Binding-site contacts:
Ligand atom C2 contacts residue PHE96 of chain 1.A at 4.1 Å (hydrophobic).
Ligand atom C4 contacts residue PHE96 of chain 1.A at 4.0 Å (hydrophobic).
Ligand atom O17 contacts residue GLY212 of chain 1.A at 4.1 Å.
Ligand atom C6 contacts residue MET80 of chain 1.A at 3.9 Å (hydrophobic).
Ligand atom C7 contacts residue LEU120 of chain 1.A at 4.1 Å (hydrophobic).
Ligand atom O17 contacts residue LEU216 of chain 1.A at 3.5 Å.
Ligand atom C4 contacts residue LEU79 of chain 1.A at 3.9 Å (hydrophobic).
Ligand atom C1 contacts residue PHE96 of chain 1.A at 4.1 Å (hydrophobic).
Ligand atom C3 contacts residue LEU79 of chain 1.A at 4.2 Å (hydrophobic).
Ligand atom C18 contacts residue MET76 of chain 1.A at 3.5 Å (hydrophobic).
Ligand atom C6 contacts residue LEU83 of chain 1.A at 4.0 Å (hydrophobic).
Ligand atom C2 contacts residue LEU41 of chain 1.A at 4.0 Å (hydrophobic).
Ligand atom C5 contacts residue PHE96 of chain 1.A at 3.8 Å (hydrophobic).
Ligand atom C16 contacts residue HIS215 of chain 1.A at 3.5 Å.
Ligand atom C4 contacts residue LEU83 of chain 1.A at 4.1 Å (hydrophobic).
Ligand atom C7 contacts residue PHE96 of chain 1.A at 4.2 Å (hydrophobic).
Ligand atom O17 contacts residue HIS215 of chain 1.A at 3.0 Å (h-bond).
Ligand atom C18 contacts residue GLY212 of chain 1.A at 4.0 Å.
Ligand atom C11 contacts residue LEU38 of chain 1.A at 4.0 Å (hydrophobic).
Ligand atom C10 contacts residue PHE96 of chain 1.A at 3.8 Å (hydrophobic).
Ligand atom C15 contacts residue ILE116 of chain 1.A at 4.1 Å (hydrophobic).
Ligand atom O3 contacts residue ARG86 of chain 1.A at 3.3 Å (salt-bridge).
Ligand atom O3 contacts residue GLU45 of chain 1.A at 2.6 Å (salt-bridge).
Ligand atom C17 contacts residue ILE113 of chain 1.A at 4.0 Å (hydrophobic).
Ligand atom C1 contacts residue ALA42 of chain 1.A at 4.0 Å (hydrophobic).
Ligand atom C3 contacts residue PHE96 of chain 1.A at 4.2 Å (hydrophobic).
Ligand atom C16 contacts residue GLY212 of chain 1.A at 3.9 Å.
Ligand atom C12 contacts residue LEU38 of chain 1.A at 4.0 Å (hydrophobic).
Ligand atom C18 contacts residue LEU216 of chain 1.A at 4.0 Å (hydrophobic).
Ligand atom O17 contacts residue MET35 of chain 1.A at 3.5 Å.
Ligand atom C3 contacts residue GLU45 of chain 1.A at 3.3 Å.
Ligand atom O3 contacts residue LEU79 of chain 1.A at 3.8 Å.
Ligand atom C16 contacts residue ILE116 of chain 1.A at 4.0 Å (hydrophobic).
Ligand atom C2 contacts residue GLU45 of chain 1.A at 3.3 Å.
Ligand atom C17 contacts residue HIS215 of chain 1.A at 3.6 Å.
Ligand atom C17 contacts residue MET35 of chain 1.A at 4.2 Å (hydrophobic).
Ligand atom C1 contacts residue LEU38 of chain 1.A at 3.7 Å (hydrophobic).
Ligand atom C16 contacts residue ILE113 of chain 1.A at 4.1 Å (hydrophobic).
Ligand atom C2 contacts residue ALA42 of chain 1.A at 4.2 Å (hydrophobic).
Ligand atom C15 contacts residue GLY212 of chain 1.A at 4.2 Å.

Sequence of chain 1.A:
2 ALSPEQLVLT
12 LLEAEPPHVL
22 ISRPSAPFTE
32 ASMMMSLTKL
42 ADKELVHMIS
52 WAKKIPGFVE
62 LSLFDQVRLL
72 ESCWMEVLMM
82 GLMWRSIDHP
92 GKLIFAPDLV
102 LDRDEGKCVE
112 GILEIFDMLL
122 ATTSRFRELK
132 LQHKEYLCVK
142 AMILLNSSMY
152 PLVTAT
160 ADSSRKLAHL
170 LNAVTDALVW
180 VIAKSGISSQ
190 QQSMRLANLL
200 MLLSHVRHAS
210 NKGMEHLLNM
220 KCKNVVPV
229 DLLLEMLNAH

A protein and the small-molecule ligand that binds it are described below.
Small molecule (SMILES): C[C@]12CC[C@@H]3c4ccc(O)cc4CC[C@H]3[C@@H]1CC[C@@H]2O